Sequence of chain 1.A:
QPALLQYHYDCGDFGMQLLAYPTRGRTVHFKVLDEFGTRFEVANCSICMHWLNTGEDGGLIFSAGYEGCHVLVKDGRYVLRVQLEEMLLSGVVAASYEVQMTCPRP

Sequence of chain 1.B:
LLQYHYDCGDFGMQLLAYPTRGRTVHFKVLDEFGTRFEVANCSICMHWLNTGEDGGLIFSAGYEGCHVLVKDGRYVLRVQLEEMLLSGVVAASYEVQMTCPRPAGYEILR

This small molecule binds to this protein.
Small molecule (SMILES): CC(=O)N[C@@H]1[C@@H](O)[C@H](O)[C@@H](CO)O[C@H]1O

Binding-site contacts:
Ligand atom C2 contacts residue LEU55 of chain 1.B at 3.6 Å (hydrophobic).
Ligand atom O5 contacts residue ASN47 of chain 1.B at 2.3 Å (h-bond).
Ligand atom C7 contacts residue ASN47 of chain 1.B at 3.2 Å.
Ligand atom C3 contacts residue ASN47 of chain 1.B at 3.8 Å.
Ligand atom O6 contacts residue GLU44 of chain 1.A at 3.1 Å (salt-bridge).
Ligand atom O7 contacts residue ALA46 of chain 1.B at 4.2 Å.
Ligand atom C4 contacts residue LEU55 of chain 1.B at 4.1 Å (hydrophobic).
Ligand atom O7 contacts residue ASN47 of chain 1.B at 4.0 Å.
Ligand atom O5 contacts residue ASN56 of chain 1.B at 3.9 Å.
Ligand atom O6 contacts residue PHE43 of chain 1.A at 3.7 Å.
Ligand atom N2 contacts residue LEU55 of chain 1.B at 3.7 Å.
Ligand atom C4 contacts residue ASN47 of chain 1.B at 4.2 Å.
Ligand atom C1 contacts residue LEU55 of chain 1.B at 3.1 Å (hydrophobic).
Ligand atom C5 contacts residue LEU55 of chain 1.B at 3.6 Å (hydrophobic).
Ligand atom N2 contacts residue ASN47 of chain 1.B at 2.9 Å (h-bond).
Ligand atom C2 contacts residue ASN47 of chain 1.B at 2.4 Å.
Ligand atom O6 contacts residue ASN56 of chain 1.B at 2.6 Å (h-bond).
Ligand atom C5 contacts residue ASN47 of chain 1.B at 3.6 Å.
Ligand atom O7 contacts residue VAL45 of chain 1.B at 4.0 Å.
Ligand atom C8 contacts residue ASN47 of chain 1.B at 3.2 Å.
Ligand atom C4 contacts residue ASN56 of chain 1.B at 4.2 Å.
Ligand atom C1 contacts residue ASN47 of chain 1.B at 1.4 Å.
Ligand atom C6 contacts residue GLU44 of chain 1.A at 4.2 Å.
Ligand atom C3 contacts residue LEU55 of chain 1.B at 3.5 Å (hydrophobic).
Ligand atom O6 contacts residue ARG42 of chain 1.A at 3.7 Å.
Ligand atom O5 contacts residue LEU55 of chain 1.B at 3.8 Å.
Ligand atom C6 contacts residue ASN56 of chain 1.B at 3.0 Å.
Ligand atom C5 contacts residue ASN56 of chain 1.B at 3.1 Å.
Ligand atom O4 contacts residue ASN56 of chain 1.B at 4.2 Å.